Binding-site contacts:
Ligand atom C4 contacts residue ARG144 of chain 1.A at 3.6 Å.
Ligand atom N4 contacts residue TYR95 of chain 1.A at 3.4 Å.
Ligand atom C7 contacts residue LEU19 of chain 1.A at 3.4 Å (hydrophobic).
Ligand atom C12 contacts residue LEU147 of chain 1.A at 3.4 Å (hydrophobic).
Ligand atom C15 contacts residue LEU147 of chain 1.A at 3.5 Å (hydrophobic).
Ligand atom C14 contacts residue LEU147 of chain 1.A at 3.6 Å (hydrophobic).
Ligand atom F1 contacts residue ASN145 of chain 1.A at 3.1 Å.
Ligand atom N4 contacts residue LEU96 of chain 1.A at 2.8 Å (h-bond).
Ligand atom CL contacts residue MET93 of chain 1.A at 3.5 Å.
Ligand atom N5 contacts residue LEU147 of chain 1.A at 3.8 Å.
Ligand atom C5 contacts residue LEU19 of chain 1.A at 3.7 Å (hydrophobic).
Ligand atom O contacts residue VAL27 of chain 1.A at 3.7 Å.
Ligand atom F1 contacts residue ILE146 of chain 1.A at 3.7 Å.
Ligand atom C15 contacts residue ALA44 of chain 1.A at 3.5 Å (hydrophobic).
Ligand atom C15 contacts residue GLU94 of chain 1.A at 3.2 Å.
Ligand atom C9 contacts residue LEU147 of chain 1.A at 3.6 Å (hydrophobic).
Ligand atom C contacts residue GLY20 of chain 1.A at 3.6 Å.
Ligand atom F contacts residue LEU147 of chain 1.A at 3.4 Å.
Ligand atom C3 contacts residue ARG144 of chain 1.A at 3.4 Å.
Ligand atom F1 contacts residue LEU147 of chain 1.A at 3.7 Å.
Ligand atom C3 contacts residue ASN145 of chain 1.A at 3.4 Å.
Ligand atom C11 contacts residue LEU147 of chain 1.A at 3.5 Å (hydrophobic).
Ligand atom C10 contacts residue LEU96 of chain 1.A at 3.8 Å (hydrophobic).
Ligand atom C14 contacts residue ALA44 of chain 1.A at 3.7 Å (hydrophobic).
Ligand atom N5 contacts residue GLU94 of chain 1.A at 3.8 Å.
Ligand atom C4 contacts residue LEU147 of chain 1.A at 3.8 Å (hydrophobic).
Ligand atom C10 contacts residue GLY99 of chain 1.A at 3.8 Å.
Ligand atom F2 contacts residue ARG144 of chain 1.A at 3.1 Å.
Ligand atom C10 contacts residue LEU147 of chain 1.A at 3.8 Å (hydrophobic).
Ligand atom F2 contacts residue LEU147 of chain 1.A at 3.1 Å.
Ligand atom F3 contacts residue LEU19 of chain 1.A at 3.3 Å.
Ligand atom C11 contacts residue LEU96 of chain 1.A at 3.7 Å (hydrophobic).
Ligand atom C contacts residue VAL27 of chain 1.A at 3.7 Å (hydrophobic).
Ligand atom N5 contacts residue LEU96 of chain 1.A at 2.9 Å (h-bond).
Ligand atom N4 contacts residue LEU147 of chain 1.A at 3.8 Å.
Ligand atom N5 contacts residue TYR95 of chain 1.A at 3.7 Å.
Ligand atom C1 contacts residue VAL27 of chain 1.A at 3.8 Å (hydrophobic).
Ligand atom N1 contacts residue GLY20 of chain 1.A at 3.6 Å.
Ligand atom C6 contacts residue LEU19 of chain 1.A at 3.2 Å (hydrophobic).
Ligand atom F1 contacts residue GLY157 of chain 1.A at 3.3 Å.

Sequence of chain 1.A:
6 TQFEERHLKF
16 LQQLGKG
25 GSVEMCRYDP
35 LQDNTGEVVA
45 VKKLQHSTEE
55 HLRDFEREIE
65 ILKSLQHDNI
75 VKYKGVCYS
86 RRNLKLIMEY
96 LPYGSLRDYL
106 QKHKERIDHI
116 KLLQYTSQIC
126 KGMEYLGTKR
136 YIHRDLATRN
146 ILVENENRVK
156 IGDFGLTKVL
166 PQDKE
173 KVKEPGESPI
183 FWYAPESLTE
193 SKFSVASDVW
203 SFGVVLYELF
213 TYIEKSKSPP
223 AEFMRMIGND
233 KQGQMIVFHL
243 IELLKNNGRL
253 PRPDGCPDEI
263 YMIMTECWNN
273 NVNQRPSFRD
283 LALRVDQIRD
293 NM

The protein below binds the small molecule below.
Small molecule (SMILES): C[C@H](Nc1nc(-c2c[nH]c3ncc(Cl)cc23)ncc1F)C(=O)NCC(F)(F)F